Binding-site contacts:
Ligand atom C8 contacts residue ASN364 of chain 1.E at 3.8 Å.
Ligand atom C5 contacts residue ASN364 of chain 1.E at 3.6 Å.
Ligand atom C1 contacts residue ASN364 of chain 1.E at 1.4 Å.
Ligand atom C2 contacts residue ASN364 of chain 1.E at 2.5 Å.
Ligand atom C7 contacts residue NAG1 of chain 1.FA at 4.3 Å.
Ligand atom C8 contacts residue NAG1 of chain 1.FA at 3.8 Å.
Ligand atom C4 contacts residue ASN364 of chain 1.E at 4.2 Å.
Ligand atom O7 contacts residue THR366 of chain 1.E at 3.6 Å.
Ligand atom C1 contacts residue THR366 of chain 1.E at 3.8 Å.
Ligand atom O7 contacts residue ASN364 of chain 1.E at 3.1 Å (h-bond).
Ligand atom O5 contacts residue THR366 of chain 1.E at 3.5 Å (h-bond).
Ligand atom C7 contacts residue ASN364 of chain 1.E at 3.1 Å.
Ligand atom C5 contacts residue THR366 of chain 1.E at 3.7 Å.
Ligand atom O5 contacts residue ASN364 of chain 1.E at 2.3 Å (h-bond).
Ligand atom O7 contacts residue NAG1 of chain 1.FA at 3.6 Å.
Ligand atom C6 contacts residue THR366 of chain 1.E at 4.0 Å.
Ligand atom C3 contacts residue ASN364 of chain 1.E at 3.8 Å.
Ligand atom C8 contacts residue MET351 of chain 1.E at 3.7 Å (hydrophobic).
Ligand atom O6 contacts residue THR366 of chain 1.E at 4.5 Å.
Ligand atom N2 contacts residue ASN364 of chain 1.E at 2.9 Å (h-bond).

Sequence of chain 1.E:
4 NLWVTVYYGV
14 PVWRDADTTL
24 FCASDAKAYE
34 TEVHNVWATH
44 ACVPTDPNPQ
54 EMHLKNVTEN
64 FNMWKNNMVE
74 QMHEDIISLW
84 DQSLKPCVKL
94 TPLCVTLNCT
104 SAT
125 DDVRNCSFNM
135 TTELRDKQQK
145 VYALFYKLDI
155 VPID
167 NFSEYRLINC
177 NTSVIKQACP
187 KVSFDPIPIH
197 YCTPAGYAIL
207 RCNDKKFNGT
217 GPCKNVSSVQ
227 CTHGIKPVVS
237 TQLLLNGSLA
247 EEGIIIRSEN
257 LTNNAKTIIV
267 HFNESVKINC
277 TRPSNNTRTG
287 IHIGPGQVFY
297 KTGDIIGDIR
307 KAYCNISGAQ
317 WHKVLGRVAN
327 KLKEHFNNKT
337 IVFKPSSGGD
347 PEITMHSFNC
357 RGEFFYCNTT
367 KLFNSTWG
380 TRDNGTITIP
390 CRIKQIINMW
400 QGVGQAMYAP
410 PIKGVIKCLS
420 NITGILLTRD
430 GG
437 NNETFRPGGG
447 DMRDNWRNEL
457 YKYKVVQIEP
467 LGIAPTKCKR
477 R

A small-molecule ligand and the protein it binds are described below.
Small molecule (SMILES): CC(=O)N[C@H]1[C@H](O[C@H]2[C@H](O)[C@@H](NC(C)=O)CO[C@@H]2CO)O[C@H](CO)[C@@H](O)[C@@H]1O